Binding-site contacts:
Ligand atom C1B contacts residue MET221 of chain 4.A at 3.7 Å (hydrophobic).
Ligand atom C4A contacts residue ILE215 of chain 4.A at 3.9 Å (hydrophobic).
Ligand atom C2B contacts residue MET221 of chain 4.A at 3.6 Å (hydrophobic).
Ligand atom C5B contacts residue TYR197 of chain 4.A at 3.7 Å (hydrophobic).
Ligand atom O1 contacts residue TYR152 of chain 4.A at 4.0 Å.
Ligand atom C4 contacts residue MET224 of chain 4.A at 4.0 Å (hydrophobic).
Ligand atom N2 contacts residue PHE186 of chain 4.A at 3.9 Å.
Ligand atom N2 contacts residue ALA24 of chain 4.C at 3.3 Å.
Ligand atom C5B contacts residue LEU106 of chain 4.A at 4.0 Å (hydrophobic).
Ligand atom C5C contacts residue TYR128 of chain 4.A at 3.6 Å (hydrophobic).
Ligand atom O1 contacts residue VAL188 of chain 4.A at 3.8 Å.
Ligand atom C2C contacts residue TYR152 of chain 4.A at 4.0 Å (hydrophobic).
Ligand atom C3C contacts residue VAL188 of chain 4.A at 3.2 Å (hydrophobic).
Ligand atom C4C contacts residue VAL188 of chain 4.A at 3.9 Å (hydrophobic).
Ligand atom C4A contacts residue ASN198 of chain 4.A at 4.0 Å.
Ligand atom C5C contacts residue ILE104 of chain 4.A at 4.0 Å (hydrophobic).
Ligand atom O1B contacts residue MET221 of chain 4.A at 3.7 Å.
Ligand atom C4 contacts residue PHE186 of chain 4.A at 3.5 Å (hydrophobic).
Ligand atom C6C contacts residue VAL191 of chain 4.A at 3.5 Å (hydrophobic).
Ligand atom C31 contacts residue SER175 of chain 4.A at 3.6 Å.
Ligand atom C31 contacts residue ALA150 of chain 4.A at 3.8 Å (hydrophobic).
Ligand atom C31 contacts residue PRO174 of chain 4.A at 3.4 Å (hydrophobic).
Ligand atom C4 contacts residue TYR152 of chain 4.A at 3.9 Å (hydrophobic).
Ligand atom C1C contacts residue MET224 of chain 4.A at 3.4 Å (hydrophobic).
Ligand atom N2 contacts residue PRO174 of chain 4.A at 3.9 Å.
Ligand atom O1 contacts residue PHE186 of chain 4.A at 3.7 Å.
Ligand atom C2C contacts residue VAL188 of chain 4.A at 3.4 Å (hydrophobic).
Ligand atom N3A contacts residue ASN219 of chain 4.A at 3.8 Å.
Ligand atom C5A contacts residue CYS199 of chain 4.A at 3.9 Å (hydrophobic).
Ligand atom C4A contacts residue ASN219 of chain 4.A at 3.9 Å.
Ligand atom C5 contacts residue TYR152 of chain 4.A at 3.8 Å (hydrophobic).
Ligand atom C3 contacts residue PHE186 of chain 4.A at 3.8 Å (hydrophobic).
Ligand atom O1 contacts residue ALA24 of chain 4.C at 3.6 Å.
Ligand atom C5 contacts residue MET224 of chain 4.A at 4.0 Å (hydrophobic).
Ligand atom C5 contacts residue PHE186 of chain 4.A at 3.7 Å (hydrophobic).
Ligand atom C6B contacts residue TYR197 of chain 4.A at 3.5 Å (hydrophobic).
Ligand atom C3 contacts residue PRO174 of chain 4.A at 3.8 Å (hydrophobic).
Ligand atom CM2 contacts residue LEU116 of chain 4.A at 3.6 Å (hydrophobic).
Ligand atom C7C contacts residue TYR128 of chain 4.A at 3.7 Å (hydrophobic).
Ligand atom C31 contacts residue VAL176 of chain 4.A at 3.3 Å (hydrophobic).

Sequence of chain 4.A:
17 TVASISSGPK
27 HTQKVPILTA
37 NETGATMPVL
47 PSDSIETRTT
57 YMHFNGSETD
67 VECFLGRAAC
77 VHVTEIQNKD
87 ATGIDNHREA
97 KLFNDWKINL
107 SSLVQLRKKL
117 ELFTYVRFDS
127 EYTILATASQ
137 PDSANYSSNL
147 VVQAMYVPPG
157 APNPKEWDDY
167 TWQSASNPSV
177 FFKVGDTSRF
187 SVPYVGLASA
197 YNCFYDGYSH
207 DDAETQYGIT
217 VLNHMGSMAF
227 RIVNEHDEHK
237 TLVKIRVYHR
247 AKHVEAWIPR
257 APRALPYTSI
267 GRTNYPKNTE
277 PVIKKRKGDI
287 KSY

The small molecule below binds the protein below.
Small molecule (SMILES): CC[C@H]1COC(c2ccc(OCCCCCCCc3cc(C)no3)cc2)=N1

Sequence of chain 4.C:
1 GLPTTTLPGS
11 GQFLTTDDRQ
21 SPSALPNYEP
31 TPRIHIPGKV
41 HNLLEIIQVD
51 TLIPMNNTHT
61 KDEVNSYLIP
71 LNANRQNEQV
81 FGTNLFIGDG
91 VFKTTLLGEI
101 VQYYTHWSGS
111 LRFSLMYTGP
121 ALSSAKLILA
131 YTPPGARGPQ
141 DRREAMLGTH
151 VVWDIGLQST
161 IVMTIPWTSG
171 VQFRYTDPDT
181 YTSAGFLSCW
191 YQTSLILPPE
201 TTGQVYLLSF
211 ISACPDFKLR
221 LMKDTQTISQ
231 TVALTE